This small molecule binds to this protein.
Small molecule (SMILES): NS(=O)(=O)c1c(F)c(F)c(SCCc2ccc(C(=O)O)cc2)c(F)c1NC1CCCCCCCCCCC1

Sequence of chain 1.D:
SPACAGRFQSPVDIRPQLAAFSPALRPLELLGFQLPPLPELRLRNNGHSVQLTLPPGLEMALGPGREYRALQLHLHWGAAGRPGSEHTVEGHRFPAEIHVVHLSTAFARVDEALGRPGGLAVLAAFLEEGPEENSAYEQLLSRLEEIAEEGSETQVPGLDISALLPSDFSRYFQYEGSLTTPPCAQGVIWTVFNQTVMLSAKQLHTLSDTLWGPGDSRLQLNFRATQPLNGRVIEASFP

Binding-site contacts:
Ligand atom C12 contacts residue ZN1 of chain 1.K at 3.6 Å.
Ligand atom O40 contacts residue ARG62 of chain 1.D at 2.9 Å (salt-bridge).
Ligand atom F14 contacts residue THR199 of chain 1.D at 3.7 Å.
Ligand atom C36 contacts residue ASN64 of chain 1.D at 3.7 Å.
Ligand atom N40 contacts residue HIS92 of chain 1.D at 3.5 Å (h-bond).
Ligand atom O41 contacts residue ARG62 of chain 1.D at 3.2 Å (salt-bridge).
Ligand atom C38 contacts residue ASN64 of chain 1.D at 3.7 Å.
Ligand atom O41 contacts residue GLN69 of chain 1.D at 3.7 Å.
Ligand atom C37 contacts residue GLN69 of chain 1.D at 3.5 Å.
Ligand atom S37 contacts residue ZN1 of chain 1.K at 3.1 Å.
Ligand atom C37 contacts residue ASN64 of chain 1.D at 3.7 Å.
Ligand atom C12 contacts residue HIS92 of chain 1.D at 3.7 Å.
Ligand atom F13 contacts residue HIS94 of chain 1.D at 3.2 Å.
Ligand atom N40 contacts residue HIS94 of chain 1.D at 3.7 Å.
Ligand atom O39 contacts residue THR199 of chain 1.D at 3.7 Å.
Ligand atom O38 contacts residue HIS92 of chain 1.D at 3.1 Å.
Ligand atom O39 contacts residue THR198 of chain 1.D at 3.2 Å (h-bond).
Ligand atom C7 contacts residue THR199 of chain 1.D at 3.7 Å.
Ligand atom C19 contacts residue GLN90 of chain 1.D at 3.6 Å.
Ligand atom F13 contacts residue THR198 of chain 1.D at 2.5 Å.
Ligand atom N16 contacts residue HIS92 of chain 1.D at 3.3 Å.
Ligand atom N40 contacts residue HIS117 of chain 1.D at 3.5 Å (h-bond).
Ligand atom F13 contacts residue THR199 of chain 1.D at 3.7 Å.
Ligand atom O38 contacts residue ZN1 of chain 1.K at 3.5 Å.
Ligand atom C7 contacts residue HIS92 of chain 1.D at 3.2 Å.
Ligand atom C39 contacts residue ARG62 of chain 1.D at 3.4 Å.
Ligand atom F14 contacts residue HIS66 of chain 1.D at 2.9 Å.
Ligand atom C12 contacts residue HIS94 of chain 1.D at 3.7 Å.
Ligand atom N40 contacts residue ZN1 of chain 1.K at 2.2 Å.
Ligand atom C11 contacts residue THR199 of chain 1.D at 3.6 Å.
Ligand atom S37 contacts residue HIS92 of chain 1.D at 3.5 Å (h-bond).
Ligand atom C7 contacts residue ZN1 of chain 1.K at 3.4 Å.
Ligand atom C8 contacts residue HIS92 of chain 1.D at 3.3 Å.
Ligand atom C12 contacts residue THR199 of chain 1.D at 3.4 Å.
Ligand atom C31 contacts residue HIS66 of chain 1.D at 3.5 Å.
Ligand atom N40 contacts residue THR198 of chain 1.D at 2.7 Å (h-bond).
Ligand atom O39 contacts residue LEU197 of chain 1.D at 3.5 Å.
Ligand atom F13 contacts residue ZN1 of chain 1.K at 3.5 Å.
Ligand atom S30 contacts residue ASN64 of chain 1.D at 3.4 Å (h-bond).
Ligand atom C20 contacts residue GLN90 of chain 1.D at 3.6 Å.